This protein binds this small molecule.
Small molecule (SMILES): O=C([O-])C(=O)[O-]

Binding-site contacts:
Ligand atom O1 contacts residue ASP247 of chain 1.D at 2.8 Å (salt-bridge).
Ligand atom C2 contacts residue LYS221 of chain 1.D at 3.7 Å.
Ligand atom O2 contacts residue LYS221 of chain 1.D at 3.9 Å.
Ligand atom O2 contacts residue MG1 of chain 1.U at 4.3 Å.
Ligand atom O2 contacts residue ALA244 of chain 1.D at 4.0 Å.
Ligand atom O3 contacts residue ARG245 of chain 1.D at 3.8 Å.
Ligand atom C1 contacts residue ARG245 of chain 1.D at 4.4 Å.
Ligand atom C1 contacts residue ASP247 of chain 1.D at 3.9 Å.
Ligand atom O1 contacts residue GLU223 of chain 1.D at 2.8 Å (salt-bridge).
Ligand atom O1 contacts residue GLY246 of chain 1.D at 4.1 Å.
Ligand atom O1 contacts residue MG1 of chain 1.U at 2.1 Å.
Ligand atom C1 contacts residue GLU223 of chain 1.D at 3.6 Å.
Ligand atom O3 contacts residue ASP247 of chain 1.D at 4.0 Å.
Ligand atom O2 contacts residue ALA278 of chain 1.D at 4.5 Å.
Ligand atom O4 contacts residue ASP247 of chain 1.D at 4.1 Å.
Ligand atom C2 contacts residue GLU223 of chain 1.D at 3.8 Å.
Ligand atom O2 contacts residue MET311 of chain 1.D at 4.0 Å.
Ligand atom C2 contacts residue ASP247 of chain 1.D at 4.5 Å.
Ligand atom O1 contacts residue ALA244 of chain 1.D at 3.6 Å.
Ligand atom O3 contacts residue MG1 of chain 1.U at 4.1 Å.
Ligand atom O3 contacts residue ALA244 of chain 1.D at 3.6 Å.
Ligand atom O4 contacts residue MG1 of chain 1.U at 2.4 Å.
Ligand atom C1 contacts residue GLY246 of chain 1.D at 4.1 Å.
Ligand atom O3 contacts residue GLY246 of chain 1.D at 3.2 Å (h-bond).
Ligand atom O4 contacts residue GLU223 of chain 1.D at 3.2 Å (salt-bridge).
Ligand atom C1 contacts residue ALA244 of chain 1.D at 3.6 Å (hydrophobic).
Ligand atom C1 contacts residue THR279 of chain 1.D at 3.8 Å.
Ligand atom O4 contacts residue ALA244 of chain 1.D at 3.8 Å.
Ligand atom O4 contacts residue LYS221 of chain 1.D at 2.6 Å (salt-bridge).
Ligand atom C1 contacts residue MG1 of chain 1.U at 3.0 Å.
Ligand atom C2 contacts residue ALA244 of chain 1.D at 3.6 Å (hydrophobic).
Ligand atom O3 contacts residue THR279 of chain 1.D at 2.7 Å (h-bond).
Ligand atom O2 contacts residue ARG36 of chain 1.D at 4.4 Å.
Ligand atom C2 contacts residue MG1 of chain 1.U at 3.1 Å.
Ligand atom O2 contacts residue MET242 of chain 1.D at 4.3 Å.
Ligand atom O2 contacts residue THR279 of chain 1.D at 3.5 Å (h-bond).
Ligand atom C2 contacts residue THR279 of chain 1.D at 4.1 Å.

Sequence of chain 1.D:
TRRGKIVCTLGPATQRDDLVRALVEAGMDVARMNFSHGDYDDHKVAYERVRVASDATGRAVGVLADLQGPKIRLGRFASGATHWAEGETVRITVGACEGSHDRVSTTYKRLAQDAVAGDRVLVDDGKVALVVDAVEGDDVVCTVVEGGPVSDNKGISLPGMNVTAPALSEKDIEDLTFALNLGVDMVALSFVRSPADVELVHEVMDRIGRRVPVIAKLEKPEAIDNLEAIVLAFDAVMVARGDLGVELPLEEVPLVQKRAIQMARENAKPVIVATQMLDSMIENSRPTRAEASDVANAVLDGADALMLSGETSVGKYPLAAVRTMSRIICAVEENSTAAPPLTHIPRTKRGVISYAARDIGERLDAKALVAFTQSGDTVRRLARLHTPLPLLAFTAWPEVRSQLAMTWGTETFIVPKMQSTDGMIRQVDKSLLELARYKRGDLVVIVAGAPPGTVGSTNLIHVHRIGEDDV